This protein binds this small molecule.
Small molecule (SMILES): C[C@@H]1O[C@H]2CC(=O)OC2C2=C1C(=O)c1c(O)cccc1C2=O

Binding-site contacts:
Ligand atom C2 contacts residue TYR50 of chain 1.A at 3.8 Å (hydrophobic).
Ligand atom C6 contacts residue ALA63 of chain 1.A at 3.5 Å (hydrophobic).
Ligand atom C4 contacts residue ASN61 of chain 1.A at 3.8 Å.
Ligand atom C12 contacts residue PHE102 of chain 1.A at 3.9 Å (hydrophobic).
Ligand atom C5 contacts residue TRP65 of chain 1.A at 3.8 Å (hydrophobic).
Ligand atom C1 contacts residue ALA48 of chain 1.A at 3.6 Å (hydrophobic).
Ligand atom O2 contacts residue ALA63 of chain 1.A at 3.4 Å.
Ligand atom C7 contacts residue TYR71 of chain 1.A at 3.6 Å (hydrophobic).
Ligand atom C7 contacts residue VAL14 of chain 1.A at 3.9 Å (hydrophobic).
Ligand atom C16 contacts residue ARG85 of chain 1.A at 3.6 Å.
Ligand atom C16 contacts residue PRO98 of chain 1.A at 3.8 Å (hydrophobic).
Ligand atom O3 contacts residue TYR71 of chain 1.A at 2.6 Å (h-bond).
Ligand atom O6 contacts residue PHE16 of chain 1.A at 3.9 Å.
Ligand atom C11 contacts residue TYR71 of chain 1.A at 3.6 Å (hydrophobic).
Ligand atom O4 contacts residue LEU88 of chain 1.A at 3.9 Å.
Ligand atom O4 contacts residue LEU84 of chain 1.A at 3.2 Å.
Ligand atom C5 contacts residue ASN61 of chain 1.A at 3.9 Å.
Ligand atom O5 contacts residue ARG85 of chain 1.A at 3.0 Å.
Ligand atom C5 contacts residue ALA63 of chain 1.A at 3.6 Å (hydrophobic).
Ligand atom C7 contacts residue PHE75 of chain 1.A at 3.8 Å (hydrophobic).
Ligand atom O3 contacts residue ALA12 of chain 1.A at 3.7 Å.
Ligand atom C3 contacts residue ASN61 of chain 1.A at 3.4 Å.
Ligand atom C4 contacts residue PHE75 of chain 1.A at 3.8 Å (hydrophobic).
Ligand atom C1 contacts residue ILE39 of chain 1.A at 3.9 Å (hydrophobic).
Ligand atom C12 contacts residue ALA100 of chain 1.A at 3.8 Å (hydrophobic).
Ligand atom C1 contacts residue ASN61 of chain 1.A at 3.5 Å.
Ligand atom C14 contacts residue VAL14 of chain 1.A at 3.9 Å (hydrophobic).
Ligand atom C3 contacts residue PHE75 of chain 1.A at 3.8 Å (hydrophobic).
Ligand atom O5 contacts residue PRO98 of chain 1.A at 3.5 Å.
Ligand atom C11 contacts residue VAL14 of chain 1.A at 3.8 Å (hydrophobic).
Ligand atom C8 contacts residue VAL14 of chain 1.A at 3.7 Å (hydrophobic).
Ligand atom O2 contacts residue TRP65 of chain 1.A at 2.9 Å (h-bond).
Ligand atom C12 contacts residue VAL14 of chain 1.A at 3.7 Å (hydrophobic).
Ligand atom O2 contacts residue ALA12 of chain 1.A at 3.9 Å.
Ligand atom O2 contacts residue TYR71 of chain 1.A at 3.3 Å.
Ligand atom C12 contacts residue TYR71 of chain 1.A at 3.0 Å (hydrophobic).
Ligand atom C6 contacts residue ASN61 of chain 1.A at 3.8 Å.
Ligand atom C15 contacts residue PRO98 of chain 1.A at 3.8 Å (hydrophobic).
Ligand atom C2 contacts residue ASN61 of chain 1.A at 3.3 Å.
Ligand atom C6 contacts residue TRP65 of chain 1.A at 3.9 Å (hydrophobic).

Sequence of chain 1.A:
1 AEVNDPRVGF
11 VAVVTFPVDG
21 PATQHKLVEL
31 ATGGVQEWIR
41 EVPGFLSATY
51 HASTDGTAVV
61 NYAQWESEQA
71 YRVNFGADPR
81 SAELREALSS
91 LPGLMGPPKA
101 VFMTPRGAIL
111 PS